Binding-site contacts:
Ligand atom O3 contacts residue SER85 of chain 1.B at 3.5 Å (h-bond).
Ligand atom N6 contacts residue ARG44 of chain 1.B at 3.5 Å (salt-bridge).
Ligand atom N6 contacts residue ASP59 of chain 1.B at 3.0 Å (salt-bridge).
Ligand atom O4' contacts residue ALA82 of chain 1.B at 3.4 Å.
Ligand atom C2 contacts residue ARG44 of chain 1.B at 3.2 Å.
Ligand atom O11 contacts residue PHE23 of chain 1.B at 3.5 Å.
Ligand atom O11' contacts residue HIS182 of chain 1.B at 3.3 Å.
Ligand atom O3' contacts residue GLY22 of chain 1.B at 3.3 Å.
Ligand atom O12' contacts residue TYR152 of chain 1.B at 2.9 Å (h-bond).
Ligand atom O5' contacts residue GLY22 of chain 1.B at 3.5 Å.
Ligand atom C8 contacts residue ALA83 of chain 1.B at 3.1 Å (hydrophobic).
Ligand atom OP1 contacts residue ARG44 of chain 1.B at 3.3 Å (salt-bridge).
Ligand atom N1 contacts residue ILE60 of chain 1.B at 3.0 Å (h-bond).
Ligand atom N6 contacts residue ILE60 of chain 1.B at 3.6 Å.
Ligand atom O12 contacts residue VAL24 of chain 1.B at 2.9 Å (h-bond).
Ligand atom C6 contacts residue ILE60 of chain 1.B at 3.6 Å (hydrophobic).
Ligand atom O1 contacts residue SER85 of chain 1.B at 2.8 Å (h-bond).
Ligand atom C2 contacts residue ILE60 of chain 1.B at 3.5 Å (hydrophobic).
Ligand atom O14' contacts residue ILE124 of chain 1.B at 3.3 Å.
Ligand atom O11' contacts residue GDD1 of chain 1.F at 3.0 Å (h-bond).
Ligand atom O12 contacts residue PHE23 of chain 1.B at 3.3 Å (h-bond).
Ligand atom C5' contacts residue ALA83 of chain 1.B at 3.6 Å (hydrophobic).
Ligand atom O13' contacts residue ALA83 of chain 1.B at 3.4 Å.
Ligand atom C13' contacts residue ALA83 of chain 1.B at 3.6 Å (hydrophobic).
Ligand atom O4' contacts residue ALA83 of chain 1.B at 3.1 Å (h-bond).
Ligand atom C5' contacts residue LEU81 of chain 1.B at 3.6 Å (hydrophobic).
Ligand atom N1 contacts residue ASP59 of chain 1.B at 3.4 Å (salt-bridge).
Ligand atom OP2 contacts residue ARG44 of chain 1.B at 3.0 Å (salt-bridge).
Ligand atom C5 contacts residue ARG44 of chain 1.B at 3.6 Å.
Ligand atom O2 contacts residue GLY22 of chain 1.B at 3.6 Å.
Ligand atom C6 contacts residue ARG44 of chain 1.B at 3.6 Å.
Ligand atom O2 contacts residue PHE23 of chain 1.B at 2.9 Å (h-bond).
Ligand atom N7 contacts residue ARG44 of chain 1.B at 3.6 Å.
Ligand atom C2 contacts residue LEU58 of chain 1.B at 3.5 Å (hydrophobic).
Ligand atom O12' contacts residue LYS156 of chain 1.B at 3.1 Å.
Ligand atom O13' contacts residue LYS156 of chain 1.B at 2.7 Å (salt-bridge).
Ligand atom O11 contacts residue HIS182 of chain 1.B at 2.9 Å (h-bond).
Ligand atom C13' contacts residue LEU81 of chain 1.B at 3.4 Å (hydrophobic).
Ligand atom N3 contacts residue ARG44 of chain 1.B at 3.6 Å.
Ligand atom N1 contacts residue ARG44 of chain 1.B at 3.4 Å.

This small molecule binds to this protein.
Small molecule (SMILES): Nc1ncnc2c1ncn2[C@@H]1O[C@H](CO[P](=O)(O)O[P](=O)(O)OC[C@H]2O[C@@H](O)[C@H](O)[C@@H]2O)[C@@H](O)[C@H]1OP(=O)(O)O

Sequence of chain 1.B:
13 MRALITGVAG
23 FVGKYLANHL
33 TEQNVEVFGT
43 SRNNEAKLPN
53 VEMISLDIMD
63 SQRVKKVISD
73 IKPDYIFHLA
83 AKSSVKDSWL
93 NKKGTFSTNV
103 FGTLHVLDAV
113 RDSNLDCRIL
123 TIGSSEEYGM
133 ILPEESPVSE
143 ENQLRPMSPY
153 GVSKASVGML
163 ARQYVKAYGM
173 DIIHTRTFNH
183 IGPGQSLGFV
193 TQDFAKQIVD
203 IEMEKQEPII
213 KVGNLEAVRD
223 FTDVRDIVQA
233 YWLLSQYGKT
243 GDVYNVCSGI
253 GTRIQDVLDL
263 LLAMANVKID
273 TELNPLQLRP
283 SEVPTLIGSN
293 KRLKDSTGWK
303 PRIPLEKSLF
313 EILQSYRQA